Sequence of chain 1.C:
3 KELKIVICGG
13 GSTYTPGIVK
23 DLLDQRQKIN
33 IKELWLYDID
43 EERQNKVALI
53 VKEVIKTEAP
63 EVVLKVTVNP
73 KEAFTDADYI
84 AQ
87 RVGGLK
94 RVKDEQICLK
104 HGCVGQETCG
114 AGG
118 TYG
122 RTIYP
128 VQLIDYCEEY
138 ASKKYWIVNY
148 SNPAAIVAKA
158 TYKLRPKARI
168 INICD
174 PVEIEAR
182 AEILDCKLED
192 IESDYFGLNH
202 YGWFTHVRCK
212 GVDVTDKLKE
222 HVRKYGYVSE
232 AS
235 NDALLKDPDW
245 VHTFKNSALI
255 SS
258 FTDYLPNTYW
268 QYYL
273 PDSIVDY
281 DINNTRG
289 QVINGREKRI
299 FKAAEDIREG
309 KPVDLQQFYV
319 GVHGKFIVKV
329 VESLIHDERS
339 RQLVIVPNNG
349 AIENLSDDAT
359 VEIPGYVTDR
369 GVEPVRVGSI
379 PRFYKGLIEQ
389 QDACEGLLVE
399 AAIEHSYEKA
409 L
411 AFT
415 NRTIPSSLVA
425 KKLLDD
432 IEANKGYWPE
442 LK

Binding-site contacts:
Ligand atom C3 contacts residue MN1 of chain 1.K at 3.5 Å.
Ligand atom O2 contacts residue ASP172 of chain 1.C at 2.3 Å (salt-bridge).
Ligand atom O1 contacts residue TRP244 of chain 1.C at 3.7 Å.
Ligand atom O5 contacts residue TRP244 of chain 1.C at 3.3 Å.
Ligand atom O2P contacts residue ARG94 of chain 1.C at 3.5 Å (salt-bridge).
Ligand atom O2 contacts residue CYS171 of chain 1.C at 3.9 Å.
Ligand atom P contacts residue ARG286 of chain 1.C at 3.7 Å.
Ligand atom C4 contacts residue GLU110 of chain 1.C at 3.9 Å.
Ligand atom O6 contacts residue TRP244 of chain 1.C at 3.6 Å.
Ligand atom C2 contacts residue MN1 of chain 1.K at 3.9 Å.
Ligand atom C2 contacts residue MSE173 of chain 1.C at 3.8 Å.
Ligand atom O4 contacts residue ASN149 of chain 1.C at 2.5 Å (h-bond).
Ligand atom O2P contacts residue ARG294 of chain 1.C at 3.4 Å (salt-bridge).
Ligand atom O3 contacts residue NAD1 of chain 1.M at 2.7 Å (h-bond).
Ligand atom C3 contacts residue ASP172 of chain 1.C at 3.9 Å.
Ligand atom O1 contacts residue MSE173 of chain 1.C at 3.3 Å (h-bond).
Ligand atom O3P contacts residue ARG94 of chain 1.C at 3.5 Å (salt-bridge).
Ligand atom C4 contacts residue TYR266 of chain 1.C at 3.3 Å (hydrophobic).
Ligand atom C2 contacts residue HIS201 of chain 1.C at 3.9 Å.
Ligand atom C2 contacts residue ASP172 of chain 1.C at 3.6 Å.
Ligand atom O3P contacts residue ARG286 of chain 1.C at 3.1 Å (salt-bridge).
Ligand atom C3 contacts residue ASN149 of chain 1.C at 3.4 Å.
Ligand atom C1 contacts residue TRP244 of chain 1.C at 3.6 Å (hydrophobic).
Ligand atom C1 contacts residue MSE173 of chain 1.C at 3.5 Å.
Ligand atom O1P contacts residue ARG294 of chain 1.C at 3.0 Å (salt-bridge).
Ligand atom O2P contacts residue GLU110 of chain 1.C at 3.8 Å.
Ligand atom P contacts residue ARG294 of chain 1.C at 4.0 Å.
Ligand atom O3 contacts residue CYS171 of chain 1.C at 3.9 Å.
Ligand atom O3 contacts residue ASN149 of chain 1.C at 2.5 Å (h-bond).
Ligand atom O4 contacts residue NAD1 of chain 1.M at 3.8 Å.
Ligand atom O4 contacts residue GLU110 of chain 1.C at 3.0 Å (salt-bridge).
Ligand atom O3 contacts residue HIS201 of chain 1.C at 3.1 Å (h-bond).
Ligand atom C6 contacts residue TRP244 of chain 1.C at 3.9 Å (hydrophobic).
Ligand atom C3 contacts residue NAD1 of chain 1.M at 3.5 Å.
Ligand atom O3 contacts residue MN1 of chain 1.K at 2.2 Å.
Ligand atom C4 contacts residue ASN149 of chain 1.C at 3.3 Å.
Ligand atom C1 contacts residue TYR266 of chain 1.C at 3.9 Å (hydrophobic).
Ligand atom C6 contacts residue GLU110 of chain 1.C at 3.5 Å.
Ligand atom O2 contacts residue MSE173 of chain 1.C at 3.0 Å (h-bond).
Ligand atom O1P contacts residue ARG286 of chain 1.C at 2.5 Å (salt-bridge).

This small molecule binds to this protein.
Small molecule (SMILES): O=P(O)(O)OC[C@H]1O[C@H](O)[C@H](O)[C@@H](O)[C@@H]1O